Sequence of chain 1.B:
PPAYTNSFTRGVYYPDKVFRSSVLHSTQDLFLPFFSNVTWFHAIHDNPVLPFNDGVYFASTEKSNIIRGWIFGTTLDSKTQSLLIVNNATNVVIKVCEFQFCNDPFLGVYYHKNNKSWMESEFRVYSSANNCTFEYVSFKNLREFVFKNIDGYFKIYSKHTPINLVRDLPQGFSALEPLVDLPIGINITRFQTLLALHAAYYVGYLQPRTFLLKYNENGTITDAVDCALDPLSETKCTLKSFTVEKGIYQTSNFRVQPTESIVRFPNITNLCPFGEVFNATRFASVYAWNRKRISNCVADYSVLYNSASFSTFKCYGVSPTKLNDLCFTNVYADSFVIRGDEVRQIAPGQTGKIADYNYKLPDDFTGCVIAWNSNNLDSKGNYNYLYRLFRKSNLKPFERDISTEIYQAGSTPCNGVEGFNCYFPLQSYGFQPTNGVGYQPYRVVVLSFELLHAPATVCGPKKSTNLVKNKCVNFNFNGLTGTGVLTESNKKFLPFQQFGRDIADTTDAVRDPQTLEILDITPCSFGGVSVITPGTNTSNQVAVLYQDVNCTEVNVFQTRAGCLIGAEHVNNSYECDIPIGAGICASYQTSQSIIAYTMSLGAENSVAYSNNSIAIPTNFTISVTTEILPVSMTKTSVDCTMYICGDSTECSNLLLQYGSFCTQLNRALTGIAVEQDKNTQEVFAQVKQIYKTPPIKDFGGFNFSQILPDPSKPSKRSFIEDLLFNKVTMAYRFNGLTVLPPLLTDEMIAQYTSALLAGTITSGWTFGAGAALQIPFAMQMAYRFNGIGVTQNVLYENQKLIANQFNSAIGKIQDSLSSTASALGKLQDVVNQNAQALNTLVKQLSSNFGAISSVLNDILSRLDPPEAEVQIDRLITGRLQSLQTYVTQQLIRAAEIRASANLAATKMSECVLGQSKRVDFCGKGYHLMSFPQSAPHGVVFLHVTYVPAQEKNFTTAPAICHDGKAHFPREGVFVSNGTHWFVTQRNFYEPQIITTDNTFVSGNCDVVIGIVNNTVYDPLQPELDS

Binding-site contacts:
Ligand atom C8 contacts residue ILE1132 of chain 1.B at 4.0 Å (hydrophobic).
Ligand atom O6 contacts residue ASN1134 of chain 1.B at 3.5 Å (h-bond).
Ligand atom C1 contacts residue ASN1134 of chain 1.B at 1.4 Å.
Ligand atom C6 contacts residue ASN1134 of chain 1.B at 4.2 Å.
Ligand atom C4 contacts residue ASN1134 of chain 1.B at 4.2 Å.
Ligand atom C5 contacts residue ASN1134 of chain 1.B at 3.6 Å.
Ligand atom C2 contacts residue ASN1134 of chain 1.B at 2.5 Å.
Ligand atom O5 contacts residue ASN1134 of chain 1.B at 2.3 Å (h-bond).
Ligand atom O7 contacts residue ASN1134 of chain 1.B at 2.5 Å (h-bond).
Ligand atom C3 contacts residue ASN1134 of chain 1.B at 3.8 Å.
Ligand atom N2 contacts residue ASN1134 of chain 1.B at 3.0 Å (h-bond).
Ligand atom C8 contacts residue ASN1134 of chain 1.B at 4.3 Å.
Ligand atom C7 contacts residue ASN1134 of chain 1.B at 3.0 Å.

The protein below binds the small molecule below.
Small molecule (SMILES): CC(=O)N[C@H]1[C@H](O[C@H]2[C@H](O)[C@@H](NC(C)=O)CO[C@@H]2CO)O[C@H](CO)[C@@H](O)[C@@H]1O